A small-molecule ligand and the protein it binds are described below.
Small molecule (SMILES): O=C(C[C@@H](c1ccccc1)C(C(=O)O)C(=O)O)c1ccc(Cl)cc1

Sequence of chain 1.A:
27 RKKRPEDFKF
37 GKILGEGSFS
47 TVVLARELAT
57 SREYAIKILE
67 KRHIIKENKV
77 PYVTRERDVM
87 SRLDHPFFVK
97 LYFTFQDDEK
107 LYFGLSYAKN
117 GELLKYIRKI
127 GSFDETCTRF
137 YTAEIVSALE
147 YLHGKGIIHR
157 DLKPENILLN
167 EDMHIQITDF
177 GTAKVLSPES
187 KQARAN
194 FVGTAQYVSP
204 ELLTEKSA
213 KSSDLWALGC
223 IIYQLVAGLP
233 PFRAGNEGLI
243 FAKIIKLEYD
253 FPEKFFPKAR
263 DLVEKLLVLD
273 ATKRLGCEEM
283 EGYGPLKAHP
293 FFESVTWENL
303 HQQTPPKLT

Binding-site contacts:
Ligand atom C11 contacts residue GLN102 of chain 1.A at 3.6 Å.
Ligand atom C4 contacts residue LYS67 of chain 1.A at 3.8 Å.
Ligand atom C1 contacts residue VAL79 of chain 1.A at 3.8 Å (hydrophobic).
Ligand atom C11 contacts residue ARG83 of chain 1.A at 4.0 Å.
Ligand atom C4 contacts residue LEU107 of chain 1.A at 3.9 Å (hydrophobic).
Ligand atom C23 contacts residue VAL79 of chain 1.A at 3.6 Å (hydrophobic).
Ligand atom C23 contacts residue PHE109 of chain 1.A at 3.7 Å (hydrophobic).
Ligand atom O16 contacts residue ARG83 of chain 1.A at 3.3 Å (salt-bridge).
Ligand atom C12 contacts residue LYS28 of chain 1.A at 3.5 Å.
Ligand atom C22 contacts residue PHE109 of chain 1.A at 3.8 Å (hydrophobic).
Ligand atom C21 contacts residue LEU107 of chain 1.A at 3.8 Å (hydrophobic).
Ligand atom O13 contacts residue THR100 of chain 1.A at 3.2 Å (h-bond).
Ligand atom C10 contacts residue ARG83 of chain 1.A at 3.9 Å.
Ligand atom C22 contacts residue TYR108 of chain 1.A at 3.9 Å (hydrophobic).
Ligand atom C5 contacts residue LEU107 of chain 1.A at 3.8 Å (hydrophobic).
Ligand atom CL7 contacts residue LYS67 of chain 1.A at 3.9 Å.
Ligand atom O13 contacts residue PHE101 of chain 1.A at 3.9 Å.
Ligand atom C1 contacts residue LEU107 of chain 1.A at 4.0 Å (hydrophobic).
Ligand atom C9 contacts residue GLN102 of chain 1.A at 3.9 Å.
Ligand atom C3 contacts residue LEU107 of chain 1.A at 3.7 Å (hydrophobic).
Ligand atom O14 contacts residue ARG83 of chain 1.A at 2.9 Å (salt-bridge).
Ligand atom C6 contacts residue LEU107 of chain 1.A at 3.5 Å (hydrophobic).
Ligand atom C21 contacts residue THR100 of chain 1.A at 3.7 Å.
Ligand atom C15 contacts residue ARG83 of chain 1.A at 3.7 Å.
Ligand atom O14 contacts residue THR100 of chain 1.A at 2.7 Å (h-bond).
Ligand atom C20 contacts residue PHE101 of chain 1.A at 3.8 Å (hydrophobic).
Ligand atom C12 contacts residue THR100 of chain 1.A at 3.3 Å.
Ligand atom O13 contacts residue LYS28 of chain 1.A at 2.7 Å (salt-bridge).
Ligand atom C22 contacts residue THR100 of chain 1.A at 3.8 Å.
Ligand atom O18 contacts residue THR80 of chain 1.A at 3.5 Å (h-bond).
Ligand atom C21 contacts residue TYR108 of chain 1.A at 3.7 Å (hydrophobic).
Ligand atom C15 contacts residue GLN102 of chain 1.A at 3.8 Å.
Ligand atom O14 contacts residue LYS28 of chain 1.A at 3.6 Å.
Ligand atom CL7 contacts residue ILE71 of chain 1.A at 3.7 Å.
Ligand atom C12 contacts residue ARG83 of chain 1.A at 3.8 Å.
Ligand atom C24 contacts residue ARG83 of chain 1.A at 3.9 Å.
Ligand atom O17 contacts residue GLN102 of chain 1.A at 3.6 Å.
Ligand atom C2 contacts residue LEU107 of chain 1.A at 3.8 Å (hydrophobic).
Ligand atom C21 contacts residue PHE101 of chain 1.A at 3.4 Å (hydrophobic).
Ligand atom C20 contacts residue LEU107 of chain 1.A at 3.8 Å (hydrophobic).